The small molecule below binds the protein below.
Small molecule (SMILES): CC(=O)N[C@H]1[C@H](O[C@H]2[C@H](O)[C@@H](NC(C)=O)CO[C@@H]2CO)O[C@H](CO)[C@@H](O[C@@H]2O[C@H](CO)[C@@H](O)[C@H](O[C@H]3O[C@H](CO)[C@@H](O)[C@H](O)[C@@H]3O[C@H]3O[C@H](CO)[C@@H](O)[C@H](O)[C@@H]3O)[C@@H]2O)[C@@H]1O

Binding-site contacts:
Ligand atom C4 contacts residue ASN89 of chain 1.A at 4.2 Å.
Ligand atom O7 contacts residue ASN89 of chain 1.A at 3.4 Å (h-bond).
Ligand atom C5 contacts residue ASN89 of chain 1.A at 3.6 Å.
Ligand atom C7 contacts residue ASN89 of chain 1.A at 3.3 Å.
Ligand atom C8 contacts residue TYR509 of chain 1.A at 3.7 Å (hydrophobic).
Ligand atom C7 contacts residue TYR509 of chain 1.A at 4.5 Å (hydrophobic).
Ligand atom C3 contacts residue ASN89 of chain 1.A at 3.8 Å.
Ligand atom C2 contacts residue ASN89 of chain 1.A at 2.4 Å.
Ligand atom C8 contacts residue THR87 of chain 1.A at 3.5 Å.
Ligand atom C8 contacts residue ALA86 of chain 1.A at 3.7 Å (hydrophobic).
Ligand atom C8 contacts residue ASN88 of chain 1.A at 4.1 Å.
Ligand atom O5 contacts residue ASN89 of chain 1.A at 2.3 Å (h-bond).
Ligand atom N2 contacts residue ALA86 of chain 1.A at 4.3 Å.
Ligand atom N2 contacts residue ASN89 of chain 1.A at 2.8 Å (h-bond).
Ligand atom C8 contacts residue ASN89 of chain 1.A at 4.4 Å.
Ligand atom C1 contacts residue ASN89 of chain 1.A at 1.4 Å.
Ligand atom O7 contacts residue TYR509 of chain 1.A at 4.2 Å.

Sequence of chain 1.A:
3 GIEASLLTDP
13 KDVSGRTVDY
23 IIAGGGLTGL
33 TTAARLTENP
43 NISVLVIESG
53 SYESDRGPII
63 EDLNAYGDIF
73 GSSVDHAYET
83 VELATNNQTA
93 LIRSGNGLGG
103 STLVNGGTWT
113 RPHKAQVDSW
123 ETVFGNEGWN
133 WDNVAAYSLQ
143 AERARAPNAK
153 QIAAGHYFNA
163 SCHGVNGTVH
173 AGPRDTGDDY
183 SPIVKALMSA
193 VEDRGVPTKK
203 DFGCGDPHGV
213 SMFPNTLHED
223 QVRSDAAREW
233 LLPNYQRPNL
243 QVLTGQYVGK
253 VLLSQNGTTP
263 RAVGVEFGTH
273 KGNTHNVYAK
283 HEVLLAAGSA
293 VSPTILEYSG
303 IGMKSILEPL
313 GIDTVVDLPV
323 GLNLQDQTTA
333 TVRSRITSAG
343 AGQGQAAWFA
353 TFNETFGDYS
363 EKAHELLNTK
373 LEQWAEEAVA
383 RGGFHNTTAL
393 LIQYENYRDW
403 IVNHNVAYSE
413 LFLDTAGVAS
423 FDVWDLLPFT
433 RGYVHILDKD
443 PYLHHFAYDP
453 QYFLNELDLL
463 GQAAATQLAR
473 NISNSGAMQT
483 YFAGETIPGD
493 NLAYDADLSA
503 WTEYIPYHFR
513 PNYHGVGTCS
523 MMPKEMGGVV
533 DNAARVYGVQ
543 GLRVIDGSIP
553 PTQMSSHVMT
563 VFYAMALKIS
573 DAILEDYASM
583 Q